Sequence of chain 1.C:
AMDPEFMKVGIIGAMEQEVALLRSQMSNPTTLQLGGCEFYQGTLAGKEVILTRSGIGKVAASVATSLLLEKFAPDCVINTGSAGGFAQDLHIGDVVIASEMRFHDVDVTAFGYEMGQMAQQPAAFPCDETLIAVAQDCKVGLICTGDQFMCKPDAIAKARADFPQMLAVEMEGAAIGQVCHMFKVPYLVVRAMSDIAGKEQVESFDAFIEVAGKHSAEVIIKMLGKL

This protein binds this small molecule.
Small molecule (SMILES): Nc1ncnc2[nH]cnc12

Binding-site contacts:
Ligand atom C8 contacts residue SER227 of chain 1.C at 3.5 Å.
Ligand atom N1 contacts residue GLN181 of chain 1.C at 3.9 Å.
Ligand atom C4 contacts residue GLU203 of chain 1.C at 4.0 Å.
Ligand atom C5 contacts residue ASP228 of chain 1.C at 3.8 Å.
Ligand atom N1 contacts residue MET183 of chain 1.C at 3.1 Å (h-bond).
Ligand atom N3 contacts residue GLU203 of chain 1.C at 3.3 Å.
Ligand atom C2 contacts residue GLU203 of chain 1.C at 4.0 Å.
Ligand atom N6 contacts residue ASP228 of chain 1.C at 3.0 Å (salt-bridge).
Ligand atom N7 contacts residue PHE182 of chain 1.C at 3.7 Å.
Ligand atom C6 contacts residue VAL202 of chain 1.C at 4.0 Å (hydrophobic).
Ligand atom C2 contacts residue VAL202 of chain 1.C at 4.0 Å (hydrophobic).
Ligand atom N6 contacts residue PHE182 of chain 1.C at 3.6 Å.
Ligand atom N6 contacts residue GLN234 of chain 1.C at 3.3 Å (h-bond).
Ligand atom C8 contacts residue ASP228 of chain 1.C at 3.5 Å.
Ligand atom C2 contacts residue PHE182 of chain 1.C at 3.9 Å (hydrophobic).
Ligand atom C2 contacts residue MET183 of chain 1.C at 3.9 Å (hydrophobic).
Ligand atom C6 contacts residue PHE182 of chain 1.C at 3.5 Å (hydrophobic).
Ligand atom N9 contacts residue ALA107 of chain 1.C at 3.8 Å.
Ligand atom C5 contacts residue GLY108 of chain 1.C at 3.7 Å.
Ligand atom C2 contacts residue GLN181 of chain 1.C at 3.5 Å.
Ligand atom N3 contacts residue MET204 of chain 1.C at 3.5 Å.
Ligand atom N1 contacts residue PHE182 of chain 1.C at 3.7 Å.
Ligand atom N3 contacts residue VAL202 of chain 1.C at 3.8 Å.
Ligand atom C8 contacts residue ALA107 of chain 1.C at 3.4 Å (hydrophobic).
Ligand atom C8 contacts residue PHE238 of chain 1.C at 3.9 Å (hydrophobic).
Ligand atom C5 contacts residue PHE182 of chain 1.C at 3.5 Å (hydrophobic).
Ligand atom N7 contacts residue ASP228 of chain 1.C at 2.7 Å (salt-bridge).
Ligand atom N9 contacts residue SER106 of chain 1.C at 4.0 Å.
Ligand atom N1 contacts residue VAL202 of chain 1.C at 3.6 Å.
Ligand atom N6 contacts residue MET183 of chain 1.C at 3.1 Å (h-bond).
Ligand atom C6 contacts residue ASP228 of chain 1.C at 3.9 Å.
Ligand atom C8 contacts residue GLY108 of chain 1.C at 3.6 Å.
Ligand atom C2 contacts residue MET204 of chain 1.C at 3.8 Å (hydrophobic).
Ligand atom C8 contacts residue SER106 of chain 1.C at 3.9 Å.
Ligand atom C5 contacts residue VAL202 of chain 1.C at 4.0 Å (hydrophobic).
Ligand atom N7 contacts residue ALA107 of chain 1.C at 3.4 Å.
Ligand atom N7 contacts residue GLY108 of chain 1.C at 3.3 Å (h-bond).
Ligand atom C4 contacts residue VAL202 of chain 1.C at 3.7 Å (hydrophobic).
Ligand atom N7 contacts residue SER227 of chain 1.C at 3.8 Å.
Ligand atom C6 contacts residue MET183 of chain 1.C at 3.9 Å (hydrophobic).